A protein and the small-molecule ligand that binds it are described below.
Small molecule (SMILES): CC[C@H](C)[C@H](NC(=O)[C@H](CC1=NC=NC1)NC(=O)[C@H](CC1=NC=NC1)NC(=O)[C@H](Cc1ccccc1)NC(=O)[C@@H](N)CC(=O)O)C(=O)N[C@@H](CCCN=C(N)N)C(=O)N[C@@H](C)C(=O)N[C@@H](CC1=c2ccccc2=NC1)C(=O)NCC(=O)N[C@@H](CC(N)=O)C(=O)N[C@@H](Cc1cnc[nH]1)C(=O)N[C@@H](CC1=c2ccccc2=NC1)C(=O)N[C@@H](C)C(=O)N[C@@H](CC(N)=O)C(=O)N[C@@H](Cc1ccccc1)C(=O)N[C@@H](CC(C)C)C(=O)N[C@@H](C)C(=O)N[C@H](C=O)C(C)C

Sequence of chain 1.A:
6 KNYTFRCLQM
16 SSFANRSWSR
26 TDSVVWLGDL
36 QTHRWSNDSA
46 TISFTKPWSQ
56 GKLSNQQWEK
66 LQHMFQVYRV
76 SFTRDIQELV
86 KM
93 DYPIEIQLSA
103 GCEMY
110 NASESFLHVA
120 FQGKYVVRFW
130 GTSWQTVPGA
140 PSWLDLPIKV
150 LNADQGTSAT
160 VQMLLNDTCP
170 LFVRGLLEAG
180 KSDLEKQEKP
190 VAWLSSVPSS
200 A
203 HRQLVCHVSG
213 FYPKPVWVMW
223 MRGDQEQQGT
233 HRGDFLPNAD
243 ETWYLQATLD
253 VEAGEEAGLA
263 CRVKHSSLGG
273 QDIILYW

Binding-site contacts:
Ligand atom O contacts residue SER76 of chain 1.A at 3.5 Å (h-bond).
Ligand atom ND1 contacts residue ASP80 of chain 1.A at 3.2 Å (salt-bridge).
Ligand atom O contacts residue THR159 of chain 1.A at 2.9 Å (h-bond).
Ligand atom NE1 contacts residue TYR73 of chain 1.A at 3.5 Å (h-bond).
Ligand atom CD1 contacts residue TYR73 of chain 1.A at 3.4 Å (hydrophobic).
Ligand atom CD1 contacts residue PHE77 of chain 1.A at 3.5 Å (hydrophobic).
Ligand atom O contacts residue MET162 of chain 1.A at 3.5 Å.
Ligand atom CB contacts residue ASP80 of chain 1.A at 3.1 Å.
Ligand atom CB contacts residue ASP80 of chain 1.A at 3.3 Å.
Ligand atom CB contacts residue ASP153 of chain 1.A at 3.3 Å.
Ligand atom CG contacts residue ASP153 of chain 1.A at 3.5 Å.
Ligand atom CE2 contacts residue TYR73 of chain 1.A at 3.6 Å (hydrophobic).
Ligand atom O contacts residue THR156 of chain 1.A at 3.5 Å (h-bond).
Ligand atom ND2 contacts residue ASP153 of chain 1.A at 2.7 Å (salt-bridge).
Ligand atom CA contacts residue ASP80 of chain 1.A at 3.5 Å.
Ligand atom CA contacts residue THR156 of chain 1.A at 3.4 Å.
Ligand atom CD1 contacts residue TYR73 of chain 1.A at 3.4 Å (hydrophobic).
Ligand atom CZ3 contacts residue LYS65 of chain 1.A at 3.6 Å.
Ligand atom CA contacts residue ASP153 of chain 1.A at 3.2 Å.
Ligand atom CE1 contacts residue LYS65 of chain 1.A at 3.5 Å.
Ligand atom C contacts residue ASP80 of chain 1.A at 3.1 Å.
Ligand atom CA contacts residue THR159 of chain 1.A at 3.3 Å.
Ligand atom CE2 contacts residue MET69 of chain 1.A at 3.5 Å (hydrophobic).
Ligand atom OD2 contacts residue PRO146 of chain 1.A at 3.4 Å.
Ligand atom CG1 contacts residue ASP80 of chain 1.A at 3.1 Å.
Ligand atom CD1 contacts residue THR159 of chain 1.A at 3.5 Å.
Ligand atom CB contacts residue THR159 of chain 1.A at 3.5 Å.
Ligand atom NE1 contacts residue MET69 of chain 1.A at 2.8 Å (h-bond).
Ligand atom N contacts residue ASP80 of chain 1.A at 2.7 Å (salt-bridge).
Ligand atom N contacts residue ASP80 of chain 1.A at 2.8 Å (salt-bridge).
Ligand atom CD1 contacts residue MET69 of chain 1.A at 3.5 Å (hydrophobic).
Ligand atom O contacts residue ASP153 of chain 1.A at 3.2 Å (salt-bridge).
Ligand atom O contacts residue VAL149 of chain 1.A at 3.3 Å.
Ligand atom CZ contacts residue LYS65 of chain 1.A at 3.3 Å.
Ligand atom O contacts residue ASP80 of chain 1.A at 3.3 Å (salt-bridge).
Ligand atom CA contacts residue ASP80 of chain 1.A at 3.5 Å.
Ligand atom CG contacts residue ASP153 of chain 1.A at 3.4 Å.
Ligand atom CA contacts residue ASP80 of chain 1.A at 3.2 Å.
Ligand atom CZ2 contacts residue MET69 of chain 1.A at 3.5 Å (hydrophobic).
Ligand atom CA contacts residue THR156 of chain 1.A at 3.5 Å.